Sequence of chain 1.B:
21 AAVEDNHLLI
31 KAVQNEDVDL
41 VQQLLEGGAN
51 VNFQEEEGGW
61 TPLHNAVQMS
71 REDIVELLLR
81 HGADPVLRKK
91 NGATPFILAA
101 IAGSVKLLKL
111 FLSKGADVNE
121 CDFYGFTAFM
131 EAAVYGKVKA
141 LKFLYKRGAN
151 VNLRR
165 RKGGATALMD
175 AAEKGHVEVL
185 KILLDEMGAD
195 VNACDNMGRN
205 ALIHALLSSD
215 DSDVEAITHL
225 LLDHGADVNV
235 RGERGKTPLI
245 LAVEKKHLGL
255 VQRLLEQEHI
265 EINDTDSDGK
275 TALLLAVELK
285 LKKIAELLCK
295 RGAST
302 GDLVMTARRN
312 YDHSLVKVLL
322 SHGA

Binding-site contacts:
Ligand atom C22 contacts residue TRP60 of chain 1.B at 3.5 Å (hydrophobic).
Ligand atom C25 contacts residue TRP60 of chain 1.B at 3.5 Å (hydrophobic).
Ligand atom C6 contacts residue PHE126 of chain 1.B at 3.5 Å (hydrophobic).
Ligand atom C28 contacts residue TRP60 of chain 1.B at 3.3 Å (hydrophobic).
Ligand atom C6 contacts residue GLU131 of chain 1.B at 3.4 Å.
Ligand atom N6 contacts residue PHE126 of chain 1.B at 3.6 Å.
Ligand atom N16 contacts residue TYR135 of chain 1.B at 3.6 Å (h-bond).
Ligand atom N7 contacts residue PHE126 of chain 1.B at 3.7 Å.
Ligand atom O5' contacts residue PHE126 of chain 1.B at 3.6 Å.
Ligand atom OLP contacts residue TRP60 of chain 1.B at 2.9 Å (h-bond).
Ligand atom C26 contacts residue GLN68 of chain 1.B at 3.6 Å.
Ligand atom P contacts residue ARG155 of chain 1.B at 3.7 Å.
Ligand atom O2P contacts residue ARG155 of chain 1.B at 2.7 Å (salt-bridge).
Ligand atom N21 contacts residue GLN68 of chain 1.B at 3.0 Å (h-bond).
Ligand atom OP' contacts residue TRP60 of chain 1.B at 3.5 Å (h-bond).
Ligand atom C12 contacts residue TYR135 of chain 1.B at 3.2 Å (hydrophobic).
Ligand atom OLP contacts residue LYS89 of chain 1.B at 2.6 Å (salt-bridge).
Ligand atom C2 contacts residue PHE126 of chain 1.B at 3.7 Å (hydrophobic).
Ligand atom N26 contacts residue ASN65 of chain 1.B at 2.9 Å (h-bond).
Ligand atom N27 contacts residue TRP60 of chain 1.B at 3.5 Å.
Ligand atom O4' contacts residue PHE126 of chain 1.B at 3.4 Å.
Ligand atom N11 contacts residue TYR135 of chain 1.B at 2.4 Å (h-bond).
Ligand atom C5 contacts residue PHE126 of chain 1.B at 3.4 Å (hydrophobic).
Ligand atom N1 contacts residue GLU131 of chain 1.B at 2.4 Å (salt-bridge).
Ligand atom C4 contacts residue PHE126 of chain 1.B at 3.5 Å (hydrophobic).
Ligand atom C2 contacts residue GLU131 of chain 1.B at 3.3 Å.
Ligand atom N26 contacts residue GLN68 of chain 1.B at 2.8 Å (h-bond).
Ligand atom N6 contacts residue GLU131 of chain 1.B at 2.9 Å (salt-bridge).
Ligand atom C16 contacts residue TYR135 of chain 1.B at 3.4 Å (hydrophobic).
Ligand atom OO' contacts residue TRP60 of chain 1.B at 3.5 Å (h-bond).
Ligand atom N21 contacts residue TRP60 of chain 1.B at 3.5 Å.
Ligand atom OM' contacts residue GLU57 of chain 1.B at 3.5 Å (salt-bridge).
Ligand atom ON' contacts residue GLU57 of chain 1.B at 3.6 Å.
Ligand atom N29 contacts residue TRP60 of chain 1.B at 3.3 Å (h-bond).
Ligand atom O3P contacts residue ARG155 of chain 1.B at 2.9 Å (salt-bridge).
Ligand atom OO' contacts residue GLY58 of chain 1.B at 3.1 Å.
Ligand atom C28 contacts residue GLU55 of chain 1.B at 3.5 Å.
Ligand atom C24 contacts residue TRP60 of chain 1.B at 3.3 Å (hydrophobic).
Ligand atom N3 contacts residue PHE126 of chain 1.B at 3.6 Å.
Ligand atom C2 contacts residue ASP122 of chain 1.B at 3.5 Å.

The small molecule below binds the protein below.
Small molecule (SMILES): Nc1ncnc2c1ncn2[C@@H]1O[C@H](CO[P](=O)(O)O[C@@H]2[C@H](O)[C@@H](CO[P](=O)(O)O[C@@H]3[C@H](O)[C@@H](COP(=O)(O)O)O[C@H]3n3cnc4c(N)ncnc43)O[C@H]2n2cnc3c(N)ncnc32)[C@@H](O)[C@H]1O